This protein binds this small molecule.
Small molecule (SMILES): CC(=O)N[C@H]1[C@H](O[C@H]2[C@H](O)[C@@H](NC(C)=O)CO[C@@H]2CO)O[C@H](CO)[C@@H](O)[C@@H]1O

Sequence of chain 48.Q:
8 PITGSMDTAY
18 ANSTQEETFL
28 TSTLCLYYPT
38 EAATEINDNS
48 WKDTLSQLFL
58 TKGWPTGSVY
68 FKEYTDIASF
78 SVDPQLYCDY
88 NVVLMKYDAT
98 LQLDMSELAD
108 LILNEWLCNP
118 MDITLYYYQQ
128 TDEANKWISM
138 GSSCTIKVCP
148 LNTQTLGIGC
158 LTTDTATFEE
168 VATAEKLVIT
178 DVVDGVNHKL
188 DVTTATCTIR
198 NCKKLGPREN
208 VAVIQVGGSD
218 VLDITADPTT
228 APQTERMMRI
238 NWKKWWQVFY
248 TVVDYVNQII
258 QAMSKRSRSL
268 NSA

Binding-site contacts:
Ligand atom C1 contacts residue ASN19 of chain 48.Q at 1.9 Å.
Ligand atom O5 contacts residue ASN19 of chain 48.Q at 2.1 Å (h-bond).
Ligand atom C8 contacts residue TYR17 of chain 48.Q at 4.3 Å (hydrophobic).
Ligand atom C2 contacts residue ASN19 of chain 48.Q at 3.4 Å.
Ligand atom C6 contacts residue ASN19 of chain 48.Q at 4.0 Å.
Ligand atom N2 contacts residue ASN19 of chain 48.Q at 4.1 Å.
Ligand atom C5 contacts residue ASN19 of chain 48.Q at 3.3 Å.
Ligand atom C4 contacts residue ASN19 of chain 48.Q at 4.5 Å.
Ligand atom C3 contacts residue ASN19 of chain 48.Q at 4.4 Å.
Ligand atom O6 contacts residue ASN19 of chain 48.Q at 4.3 Å.